A protein and the small-molecule ligand that binds it are described below.
Small molecule (SMILES): CC(=O)N[C@@H]1[C@@H](O)[C@H](O)[C@@H](CO)O[C@H]1O

Sequence of chain 1.A:
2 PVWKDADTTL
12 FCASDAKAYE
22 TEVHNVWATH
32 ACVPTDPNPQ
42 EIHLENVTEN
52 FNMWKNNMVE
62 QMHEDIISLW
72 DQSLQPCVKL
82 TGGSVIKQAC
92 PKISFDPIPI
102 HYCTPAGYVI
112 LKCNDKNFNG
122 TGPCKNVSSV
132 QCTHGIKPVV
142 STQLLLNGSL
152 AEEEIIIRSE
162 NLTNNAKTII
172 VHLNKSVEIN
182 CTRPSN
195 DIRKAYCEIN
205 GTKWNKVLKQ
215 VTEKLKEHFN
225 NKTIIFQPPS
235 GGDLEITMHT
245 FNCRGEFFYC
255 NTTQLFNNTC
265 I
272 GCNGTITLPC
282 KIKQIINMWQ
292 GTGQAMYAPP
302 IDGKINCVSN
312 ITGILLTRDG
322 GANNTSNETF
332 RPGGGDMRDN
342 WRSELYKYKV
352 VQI

Binding-site contacts:
Ligand atom C6 contacts residue TYR200 of chain 1.A at 4.1 Å (hydrophobic).
Ligand atom C1 contacts residue ASN181 of chain 1.A at 1.4 Å.
Ligand atom N2 contacts residue ASN181 of chain 1.A at 3.0 Å (h-bond).
Ligand atom C2 contacts residue ASN181 of chain 1.A at 2.5 Å.
Ligand atom C7 contacts residue VAL309 of chain 1.A at 4.1 Å (hydrophobic).
Ligand atom C8 contacts residue VAL309 of chain 1.A at 4.0 Å (hydrophobic).
Ligand atom C3 contacts residue ASN181 of chain 1.A at 3.8 Å.
Ligand atom O7 contacts residue ASN181 of chain 1.A at 3.8 Å.
Ligand atom O5 contacts residue THR183 of chain 1.A at 3.8 Å.
Ligand atom O6 contacts residue TYR200 of chain 1.A at 3.9 Å.
Ligand atom O7 contacts residue VAL309 of chain 1.A at 3.7 Å.
Ligand atom C4 contacts residue ASN181 of chain 1.A at 4.2 Å.
Ligand atom O5 contacts residue ASN307 of chain 1.A at 4.5 Å.
Ligand atom O6 contacts residue GLU202 of chain 1.A at 3.7 Å.
Ligand atom C5 contacts residue THR183 of chain 1.A at 4.0 Å.
Ligand atom C1 contacts residue ASN307 of chain 1.A at 4.2 Å.
Ligand atom C6 contacts residue THR183 of chain 1.A at 3.9 Å.
Ligand atom O7 contacts residue ASN307 of chain 1.A at 3.9 Å.
Ligand atom O5 contacts residue GLU202 of chain 1.A at 4.4 Å.
Ligand atom C7 contacts residue ASN181 of chain 1.A at 3.6 Å.
Ligand atom C5 contacts residue ASN181 of chain 1.A at 3.6 Å.
Ligand atom O5 contacts residue ASN181 of chain 1.A at 2.2 Å (h-bond).